This small molecule binds to this protein.
Small molecule (SMILES): CC(=O)N[C@@H]1[C@@H](O)[C@H](O)[C@@H](CO)O[C@H]1O

Binding-site contacts:
Ligand atom C3 contacts residue ASN211 of chain 1.A at 3.8 Å.
Ligand atom C7 contacts residue ASN211 of chain 1.A at 3.4 Å.
Ligand atom O5 contacts residue ASN211 of chain 1.A at 2.4 Å (h-bond).
Ligand atom O7 contacts residue ASN211 of chain 1.A at 3.5 Å (h-bond).
Ligand atom C8 contacts residue ASN211 of chain 1.A at 4.5 Å.
Ligand atom C1 contacts residue ASN211 of chain 1.A at 1.4 Å.
Ligand atom C5 contacts residue ASN211 of chain 1.A at 3.7 Å.
Ligand atom C4 contacts residue ASN211 of chain 1.A at 4.2 Å.
Ligand atom C2 contacts residue ASN211 of chain 1.A at 2.4 Å.
Ligand atom N2 contacts residue ASN211 of chain 1.A at 2.9 Å (h-bond).

Sequence of chain 1.A:
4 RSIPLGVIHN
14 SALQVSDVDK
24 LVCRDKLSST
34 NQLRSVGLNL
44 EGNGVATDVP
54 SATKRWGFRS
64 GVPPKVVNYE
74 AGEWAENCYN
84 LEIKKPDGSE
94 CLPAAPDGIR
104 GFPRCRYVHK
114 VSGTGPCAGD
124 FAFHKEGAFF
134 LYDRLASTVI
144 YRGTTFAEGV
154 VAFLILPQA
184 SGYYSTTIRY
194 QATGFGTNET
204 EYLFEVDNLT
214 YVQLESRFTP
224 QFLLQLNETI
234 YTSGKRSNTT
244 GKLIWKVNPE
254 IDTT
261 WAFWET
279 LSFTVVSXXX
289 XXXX